Sequence of chain 1.A:
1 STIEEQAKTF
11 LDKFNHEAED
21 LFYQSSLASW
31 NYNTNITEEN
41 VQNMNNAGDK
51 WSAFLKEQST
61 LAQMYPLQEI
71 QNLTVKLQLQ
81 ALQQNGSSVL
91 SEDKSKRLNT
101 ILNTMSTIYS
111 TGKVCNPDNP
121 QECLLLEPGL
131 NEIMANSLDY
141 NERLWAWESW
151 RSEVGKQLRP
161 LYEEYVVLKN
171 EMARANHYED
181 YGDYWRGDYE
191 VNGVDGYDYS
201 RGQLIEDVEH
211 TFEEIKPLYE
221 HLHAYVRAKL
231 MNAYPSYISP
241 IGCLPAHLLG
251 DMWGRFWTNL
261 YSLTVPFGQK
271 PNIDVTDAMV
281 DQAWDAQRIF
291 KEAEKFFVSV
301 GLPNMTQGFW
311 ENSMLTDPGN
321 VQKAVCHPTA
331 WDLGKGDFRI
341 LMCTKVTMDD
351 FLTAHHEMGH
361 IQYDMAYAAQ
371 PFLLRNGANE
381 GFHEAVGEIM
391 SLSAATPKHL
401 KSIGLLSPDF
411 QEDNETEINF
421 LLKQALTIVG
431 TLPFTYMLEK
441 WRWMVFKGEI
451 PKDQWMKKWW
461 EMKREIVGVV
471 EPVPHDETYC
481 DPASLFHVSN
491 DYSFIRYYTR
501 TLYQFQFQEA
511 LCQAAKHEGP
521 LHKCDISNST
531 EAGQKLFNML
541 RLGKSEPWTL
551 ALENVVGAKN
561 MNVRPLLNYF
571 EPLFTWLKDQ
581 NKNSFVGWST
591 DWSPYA

The small molecule below binds the protein below.
Small molecule (SMILES): CC(=O)N[C@@H]1[C@@H](O)[C@H](O)[C@@H](CO)O[C@H]1O

Binding-site contacts:
Ligand atom O7 contacts residue ASN414 of chain 1.A at 3.7 Å.
Ligand atom C8 contacts residue PHE267 of chain 1.A at 3.6 Å (hydrophobic).
Ligand atom C8 contacts residue GLU415 of chain 1.A at 3.9 Å.
Ligand atom N2 contacts residue ASN414 of chain 1.A at 2.9 Å (h-bond).
Ligand atom O5 contacts residue ASN414 of chain 1.A at 2.3 Å (h-bond).
Ligand atom C7 contacts residue ASN414 of chain 1.A at 3.5 Å.
Ligand atom C4 contacts residue ASN414 of chain 1.A at 4.2 Å.
Ligand atom C5 contacts residue ASN414 of chain 1.A at 3.6 Å.
Ligand atom C8 contacts residue TRP576 of chain 1.A at 4.0 Å (hydrophobic).
Ligand atom C3 contacts residue ASN414 of chain 1.A at 3.8 Å.
Ligand atom C1 contacts residue ASN414 of chain 1.A at 1.4 Å.
Ligand atom C2 contacts residue ASN414 of chain 1.A at 2.5 Å.
Ligand atom N2 contacts residue GLU415 of chain 1.A at 4.5 Å.